A small-molecule ligand and the protein it binds are described below.
Small molecule (SMILES): CC(=O)C(=O)O

Sequence of chain 1.A:
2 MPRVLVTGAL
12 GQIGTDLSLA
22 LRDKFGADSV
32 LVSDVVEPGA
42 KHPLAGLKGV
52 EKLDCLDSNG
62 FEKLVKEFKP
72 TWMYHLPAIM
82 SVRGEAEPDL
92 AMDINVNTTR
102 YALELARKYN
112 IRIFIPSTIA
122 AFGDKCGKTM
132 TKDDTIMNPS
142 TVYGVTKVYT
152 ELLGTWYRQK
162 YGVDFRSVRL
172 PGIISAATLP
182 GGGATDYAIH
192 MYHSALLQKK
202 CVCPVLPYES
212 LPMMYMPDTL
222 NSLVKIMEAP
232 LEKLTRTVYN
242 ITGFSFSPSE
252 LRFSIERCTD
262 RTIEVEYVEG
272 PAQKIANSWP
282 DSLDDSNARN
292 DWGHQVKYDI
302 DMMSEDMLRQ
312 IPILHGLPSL

Binding-site contacts:
Ligand atom OXT contacts residue MET81 of chain 1.A at 3.6 Å.
Ligand atom OXT contacts residue SER82 of chain 1.A at 2.6 Å (h-bond).
Ligand atom CB contacts residue THR119 of chain 1.A at 3.8 Å.
Ligand atom CB contacts residue NAD1 of chain 1.G at 3.7 Å.
Ligand atom CB contacts residue ILE120 of chain 1.A at 3.9 Å (hydrophobic).
Ligand atom C contacts residue NAD1 of chain 1.G at 4.2 Å.
Ligand atom O contacts residue TYR144 of chain 1.A at 2.5 Å (h-bond).
Ligand atom O contacts residue THR119 of chain 1.A at 3.0 Å (h-bond).
Ligand atom O3 contacts residue GLY184 of chain 1.A at 3.5 Å.
Ligand atom O3 contacts residue THR186 of chain 1.A at 2.8 Å (h-bond).
Ligand atom C contacts residue MET81 of chain 1.A at 4.4 Å (hydrophobic).
Ligand atom CA contacts residue SER82 of chain 1.A at 4.1 Å.
Ligand atom CB contacts residue PRO172 of chain 1.A at 4.1 Å (hydrophobic).
Ligand atom CA contacts residue TRP280 of chain 1.A at 3.7 Å (hydrophobic).
Ligand atom CB contacts residue TRP280 of chain 1.A at 3.9 Å (hydrophobic).
Ligand atom O contacts residue NAD1 of chain 1.G at 3.4 Å.
Ligand atom O3 contacts residue SER82 of chain 1.A at 3.8 Å.
Ligand atom O3 contacts residue TRP280 of chain 1.A at 3.7 Å.
Ligand atom C contacts residue SER82 of chain 1.A at 3.7 Å.
Ligand atom CB contacts residue LEU171 of chain 1.A at 4.4 Å (hydrophobic).
Ligand atom OXT contacts residue TYR144 of chain 1.A at 3.3 Å.
Ligand atom C contacts residue TRP280 of chain 1.A at 4.2 Å (hydrophobic).
Ligand atom OXT contacts residue ALA185 of chain 1.A at 4.1 Å.
Ligand atom CA contacts residue NAD1 of chain 1.G at 4.1 Å.
Ligand atom CA contacts residue THR186 of chain 1.A at 3.6 Å.
Ligand atom CA contacts residue ALA185 of chain 1.A at 4.4 Å (hydrophobic).
Ligand atom C contacts residue TYR144 of chain 1.A at 3.5 Å (hydrophobic).
Ligand atom CA contacts residue GLY184 of chain 1.A at 4.3 Å.
Ligand atom CB contacts residue GLY173 of chain 1.A at 3.9 Å.
Ligand atom CA contacts residue THR119 of chain 1.A at 4.3 Å.
Ligand atom OXT contacts residue TRP280 of chain 1.A at 4.1 Å.
Ligand atom OXT contacts residue GLY184 of chain 1.A at 3.4 Å.
Ligand atom C contacts residue THR119 of chain 1.A at 3.9 Å.
Ligand atom C contacts residue GLY184 of chain 1.A at 4.3 Å.
Ligand atom O3 contacts residue ALA185 of chain 1.A at 3.3 Å (h-bond).
Ligand atom CB contacts residue THR186 of chain 1.A at 3.9 Å.